Binding-site contacts:
Ligand atom C7 contacts residue CYS197 of chain 1.A at 3.4 Å (hydrophobic).
Ligand atom C8 contacts residue GLY193 of chain 1.A at 3.4 Å.
Ligand atom C4 contacts residue ASN173 of chain 1.A at 3.4 Å.
Ligand atom C27 contacts residue PHE130 of chain 1.A at 3.6 Å (hydrophobic).
Ligand atom CL2 contacts residue CYS172 of chain 1.A at 3.9 Å.
Ligand atom C60 contacts residue PHE130 of chain 1.A at 3.7 Å (hydrophobic).
Ligand atom O2 contacts residue GLY174 of chain 1.A at 3.3 Å (h-bond).
Ligand atom O2 contacts residue ASN173 of chain 1.A at 3.5 Å.
Ligand atom C64 contacts residue ASN173 of chain 1.A at 3.8 Å.
Ligand atom C11 contacts residue SER191 of chain 1.A at 3.4 Å.
Ligand atom N16 contacts residue SER176 of chain 1.A at 3.6 Å (h-bond).
Ligand atom O2 contacts residue SER176 of chain 1.A at 2.8 Å (h-bond).
Ligand atom C9 contacts residue THR171 of chain 1.A at 3.4 Å.
Ligand atom C63 contacts residue HIS41 of chain 1.A at 3.4 Å.
Ligand atom C17 contacts residue SER176 of chain 1.A at 3.8 Å.
Ligand atom C10 contacts residue CYS172 of chain 1.A at 3.7 Å (hydrophobic).
Ligand atom C11 contacts residue SER176 of chain 1.A at 3.7 Å.
Ligand atom C1 contacts residue SER176 of chain 1.A at 3.1 Å.
Ligand atom C29 contacts residue GLY174 of chain 1.A at 3.8 Å.
Ligand atom C9 contacts residue TRP192 of chain 1.A at 3.8 Å (hydrophobic).
Ligand atom CL1 contacts residue TYR195 of chain 1.A at 3.9 Å.
Ligand atom C63 contacts residue HIS80 of chain 1.A at 3.6 Å.
Ligand atom CL2 contacts residue VAL190 of chain 1.A at 3.2 Å.
Ligand atom C9 contacts residue GLY193 of chain 1.A at 3.5 Å.
Ligand atom C61 contacts residue PHE130 of chain 1.A at 3.7 Å (hydrophobic).
Ligand atom C4 contacts residue CYS172 of chain 1.A at 3.5 Å (hydrophobic).
Ligand atom N62 contacts residue SER191 of chain 1.A at 3.6 Å (h-bond).
Ligand atom N12 contacts residue SER191 of chain 1.A at 3.2 Å (h-bond).
Ligand atom C68 contacts residue HIS80 of chain 1.A at 3.8 Å.
Ligand atom CL2 contacts residue THR171 of chain 1.A at 3.5 Å.
Ligand atom C28 contacts residue LEU24 of chain 1.A at 3.5 Å (hydrophobic).
Ligand atom O30 contacts residue ASN173 of chain 1.A at 2.9 Å (h-bond).
Ligand atom CL1 contacts residue ASN173 of chain 1.A at 3.2 Å.
Ligand atom C7 contacts residue THR194 of chain 1.A at 3.1 Å.
Ligand atom C6 contacts residue CYS197 of chain 1.A at 3.7 Å (hydrophobic).
Ligand atom C29 contacts residue HIS25 of chain 1.A at 3.3 Å.
Ligand atom C8 contacts residue THR171 of chain 1.A at 3.6 Å.
Ligand atom C63 contacts residue SER191 of chain 1.A at 3.4 Å.
Ligand atom C8 contacts residue THR194 of chain 1.A at 3.3 Å.
Ligand atom C5 contacts residue CYS172 of chain 1.A at 3.8 Å (hydrophobic).

A protein and the small-molecule ligand that binds it are described below.
Small molecule (SMILES): CN(C)/N=C1/CN(CC(=O)Nc2cccc(-c3cnn(C)c3)c2)C(=O)[C@H](Cc2c(Cl)cccc2Cl)CN1

Sequence of chain 1.A:
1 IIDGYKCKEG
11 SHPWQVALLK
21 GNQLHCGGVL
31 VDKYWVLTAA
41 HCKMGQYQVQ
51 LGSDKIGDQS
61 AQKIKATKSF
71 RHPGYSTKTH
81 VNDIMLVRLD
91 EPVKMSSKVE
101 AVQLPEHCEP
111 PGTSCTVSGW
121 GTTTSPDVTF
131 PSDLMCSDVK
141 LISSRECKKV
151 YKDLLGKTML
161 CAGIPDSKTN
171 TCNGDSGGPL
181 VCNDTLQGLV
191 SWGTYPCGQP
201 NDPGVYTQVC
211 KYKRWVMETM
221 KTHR